Binding-site contacts:
Ligand atom O contacts residue PRO122 of chain 1.A at 3.4 Å (h-bond).
Ligand atom OG1 contacts residue PRO122 of chain 1.A at 4.3 Å.
Ligand atom CA contacts residue PRO122 of chain 1.A at 2.6 Å (hydrophobic).
Ligand atom OXT contacts residue PRO122 of chain 1.A at 3.1 Å (h-bond).
Ligand atom C contacts residue PRO122 of chain 1.A at 2.9 Å (hydrophobic).
Ligand atom N contacts residue PRO122 of chain 1.A at 1.6 Å.
Ligand atom CB contacts residue PRO122 of chain 1.A at 4.0 Å (hydrophobic).
Ligand atom N contacts residue VAL121 of chain 1.A at 3.8 Å.

Sequence of chain 1.A:
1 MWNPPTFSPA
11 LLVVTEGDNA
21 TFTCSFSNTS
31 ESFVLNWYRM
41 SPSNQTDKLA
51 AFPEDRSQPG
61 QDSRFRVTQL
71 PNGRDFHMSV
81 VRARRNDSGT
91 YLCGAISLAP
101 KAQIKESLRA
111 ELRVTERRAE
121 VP

This protein binds this small molecule.
Small molecule (SMILES): C[C@@H](O)[C@H](N)C(=O)O